Sequence of chain 1.N:
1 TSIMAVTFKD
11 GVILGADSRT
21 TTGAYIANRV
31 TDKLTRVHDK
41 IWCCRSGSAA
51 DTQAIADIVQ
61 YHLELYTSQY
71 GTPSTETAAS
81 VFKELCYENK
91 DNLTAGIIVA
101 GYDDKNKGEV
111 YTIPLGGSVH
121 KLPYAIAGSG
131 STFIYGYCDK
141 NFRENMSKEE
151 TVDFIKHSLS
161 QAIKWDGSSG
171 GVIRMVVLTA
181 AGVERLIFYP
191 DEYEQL

Sequence of chain 1.H:
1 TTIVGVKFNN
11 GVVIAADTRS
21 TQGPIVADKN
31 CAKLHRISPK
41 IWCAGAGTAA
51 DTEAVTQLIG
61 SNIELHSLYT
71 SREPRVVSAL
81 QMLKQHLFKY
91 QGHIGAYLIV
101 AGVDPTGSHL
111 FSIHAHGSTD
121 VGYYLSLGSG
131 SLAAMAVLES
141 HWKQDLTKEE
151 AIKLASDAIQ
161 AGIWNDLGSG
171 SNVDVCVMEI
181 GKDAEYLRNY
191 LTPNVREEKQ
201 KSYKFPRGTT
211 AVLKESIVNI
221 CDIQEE

A small-molecule ligand and the protein it binds are described below.
Small molecule (SMILES): CC(C)C[C@H](NC(=O)[C@H](Cc1ccccc1)NC(=O)C/C=C/c1cn(CCOCCOCCOCC(=O)O)nn1)B(O)O

Binding-site contacts:
Ligand atom C39 contacts residue THR22 of chain 1.N at 3.7 Å.
Ligand atom O28 contacts residue THR1 of chain 1.N at 2.2 Å (h-bond).
Ligand atom C16 contacts residue SER48 of chain 1.N at 3.9 Å.
Ligand atom C32 contacts residue HIS114 of chain 1.H at 3.5 Å.
Ligand atom C31 contacts residue HIS114 of chain 1.H at 3.9 Å.
Ligand atom C32 contacts residue THR22 of chain 1.N at 3.8 Å.
Ligand atom N20 contacts residue GLY47 of chain 1.N at 2.9 Å (h-bond).
Ligand atom C22 contacts residue LYS33 of chain 1.N at 3.8 Å.
Ligand atom C25 contacts residue THR20 of chain 1.N at 3.7 Å.
Ligand atom C23 contacts residue GLY47 of chain 1.N at 3.6 Å.
Ligand atom C21 contacts residue GLY47 of chain 1.N at 3.8 Å.
Ligand atom N35 contacts residue HIS114 of chain 1.H at 3.9 Å.
Ligand atom C22 contacts residue THR1 of chain 1.N at 3.1 Å.
Ligand atom C41 contacts residue THR22 of chain 1.N at 3.8 Å.
Ligand atom C11 contacts residue THR21 of chain 1.N at 3.9 Å.
Ligand atom N20 contacts residue THR1 of chain 1.N at 3.8 Å.
Ligand atom B8 contacts residue LYS33 of chain 1.N at 3.9 Å.
Ligand atom C17 contacts residue SER48 of chain 1.N at 3.8 Å.
Ligand atom C2 contacts residue THR21 of chain 1.N at 3.7 Å.
Ligand atom C22 contacts residue GLY47 of chain 1.N at 3.8 Å.
Ligand atom C24 contacts residue THR52 of chain 1.N at 3.8 Å.
Ligand atom C17 contacts residue GLY47 of chain 1.N at 3.5 Å.
Ligand atom O8 contacts residue ALA49 of chain 1.N at 3.1 Å (h-bond).
Ligand atom O19 contacts residue THR20 of chain 1.N at 3.5 Å.
Ligand atom C18 contacts residue GLY47 of chain 1.N at 3.6 Å.
Ligand atom C7 contacts residue THR21 of chain 1.N at 3.8 Å.
Ligand atom O27 contacts residue SER46 of chain 1.N at 3.9 Å.
Ligand atom C21 contacts residue THR1 of chain 1.N at 2.5 Å.
Ligand atom O19 contacts residue THR21 of chain 1.N at 3.2 Å (h-bond).
Ligand atom C38 contacts residue THR22 of chain 1.N at 3.9 Å.
Ligand atom N37 contacts residue HIS114 of chain 1.H at 3.9 Å.
Ligand atom C24 contacts residue ARG45 of chain 1.N at 3.6 Å.
Ligand atom O27 contacts residue GLY47 of chain 1.N at 3.2 Å (h-bond).
Ligand atom O27 contacts residue THR1 of chain 1.N at 2.4 Å (h-bond).
Ligand atom B8 contacts residue THR1 of chain 1.N at 1.4 Å.
Ligand atom N9 contacts residue THR21 of chain 1.N at 3.0 Å (h-bond).
Ligand atom C33 contacts residue HIS114 of chain 1.H at 3.5 Å.
Ligand atom C10 contacts residue GLY47 of chain 1.N at 3.5 Å.
Ligand atom C33 contacts residue THR22 of chain 1.N at 3.1 Å.
Ligand atom C21 contacts residue LYS33 of chain 1.N at 3.8 Å.